Sequence of chain 1.A:
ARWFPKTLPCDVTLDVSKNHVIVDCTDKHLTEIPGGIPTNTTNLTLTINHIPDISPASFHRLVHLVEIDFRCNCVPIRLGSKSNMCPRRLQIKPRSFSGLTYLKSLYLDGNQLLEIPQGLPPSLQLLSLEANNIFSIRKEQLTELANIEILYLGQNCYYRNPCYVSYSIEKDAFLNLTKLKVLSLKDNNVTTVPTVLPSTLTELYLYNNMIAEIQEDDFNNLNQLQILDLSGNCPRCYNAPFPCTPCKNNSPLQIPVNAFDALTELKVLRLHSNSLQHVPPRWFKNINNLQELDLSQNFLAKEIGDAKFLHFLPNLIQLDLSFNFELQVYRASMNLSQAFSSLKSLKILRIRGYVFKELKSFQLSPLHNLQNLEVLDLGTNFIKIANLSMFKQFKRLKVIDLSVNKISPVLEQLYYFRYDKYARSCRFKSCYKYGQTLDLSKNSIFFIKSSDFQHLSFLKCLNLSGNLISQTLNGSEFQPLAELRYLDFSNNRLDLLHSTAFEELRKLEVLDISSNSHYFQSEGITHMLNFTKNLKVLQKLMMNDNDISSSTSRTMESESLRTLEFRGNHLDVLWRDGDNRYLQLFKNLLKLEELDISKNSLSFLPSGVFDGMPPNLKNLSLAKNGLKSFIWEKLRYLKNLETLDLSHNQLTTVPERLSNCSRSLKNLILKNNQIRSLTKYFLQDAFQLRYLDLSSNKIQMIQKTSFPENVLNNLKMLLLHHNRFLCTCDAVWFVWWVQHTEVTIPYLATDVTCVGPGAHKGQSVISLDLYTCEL

Binding-site contacts:
Ligand atom C1 contacts residue PHE386 of chain 1.B at 3.7 Å (hydrophobic).
Ligand atom C7 contacts residue LEU535 of chain 1.A at 3.8 Å (hydrophobic).
Ligand atom C6 contacts residue LEU535 of chain 1.A at 3.9 Å (hydrophobic).
Ligand atom C contacts residue ASP533 of chain 1.A at 3.5 Å.
Ligand atom N contacts residue ASP533 of chain 1.A at 2.6 Å (salt-bridge).
Ligand atom N contacts residue LEU535 of chain 1.A at 3.9 Å.
Ligand atom C6 contacts residue ASP533 of chain 1.A at 3.4 Å.
Ligand atom N3 contacts residue THR564 of chain 1.A at 3.1 Å (h-bond).
Ligand atom C8 contacts residue PHE386 of chain 1.B at 3.6 Å (hydrophobic).
Ligand atom C17 contacts residue GLN332 of chain 1.B at 3.4 Å.
Ligand atom C13 contacts residue GLY562 of chain 1.A at 3.6 Å.
Ligand atom C18 contacts residue GLN332 of chain 1.B at 3.6 Å.
Ligand atom N3 contacts residue ASP533 of chain 1.A at 2.7 Å (salt-bridge).
Ligand atom C contacts residue PHE386 of chain 1.B at 3.3 Å (hydrophobic).
Ligand atom C10 contacts residue THR564 of chain 1.A at 3.4 Å.
Ligand atom C13 contacts residue PHE327 of chain 1.B at 3.9 Å (hydrophobic).
Ligand atom C14 contacts residue VAL359 of chain 1.B at 3.8 Å (hydrophobic).
Ligand atom C5 contacts residue TYR334 of chain 1.B at 3.7 Å (hydrophobic).
Ligand atom C11 contacts residue GLY562 of chain 1.A at 3.4 Å.
Ligand atom C2 contacts residue PHE386 of chain 1.B at 3.6 Å (hydrophobic).
Ligand atom C11 contacts residue PHE329 of chain 1.B at 3.5 Å (hydrophobic).
Ligand atom C12 contacts residue PHE329 of chain 1.B at 3.6 Å (hydrophobic).
Ligand atom C3 contacts residue PHE386 of chain 1.B at 3.9 Å (hydrophobic).
Ligand atom C21 contacts residue GLN332 of chain 1.B at 3.1 Å.
Ligand atom N contacts residue PHE386 of chain 1.B at 3.3 Å.
Ligand atom C2 contacts residue SO41 of chain 1.FA at 3.9 Å.
Ligand atom N1 contacts residue THR564 of chain 1.A at 3.2 Å (h-bond).
Ligand atom C16 contacts residue VAL333 of chain 1.B at 3.4 Å (hydrophobic).
Ligand atom C2 contacts residue THR510 of chain 1.A at 3.5 Å.
Ligand atom C4 contacts residue PHE386 of chain 1.B at 3.9 Å (hydrophobic).
Ligand atom C12 contacts residue PHE386 of chain 1.B at 3.8 Å (hydrophobic).
Ligand atom C7 contacts residue PHE386 of chain 1.B at 3.5 Å (hydrophobic).
Ligand atom C17 contacts residue TYR334 of chain 1.B at 3.7 Å (hydrophobic).
Ligand atom C20 contacts residue GLN332 of chain 1.B at 3.8 Å.
Ligand atom C2 contacts residue ASP533 of chain 1.A at 3.5 Å.
Ligand atom C17 contacts residue VAL333 of chain 1.B at 3.5 Å (hydrophobic).
Ligand atom C contacts residue LEU535 of chain 1.A at 3.8 Å (hydrophobic).
Ligand atom C13 contacts residue PHE329 of chain 1.B at 3.5 Å (hydrophobic).
Ligand atom N3 contacts residue ILE563 of chain 1.A at 3.1 Å.
Ligand atom C6 contacts residue PHE386 of chain 1.B at 3.6 Å (hydrophobic).

The protein below binds the small molecule below.
Small molecule (SMILES): CCCCc1nc2c(N)nc3ccccc3c2n1Cc1ccc(CN)cc1

Sequence of chain 1.B:
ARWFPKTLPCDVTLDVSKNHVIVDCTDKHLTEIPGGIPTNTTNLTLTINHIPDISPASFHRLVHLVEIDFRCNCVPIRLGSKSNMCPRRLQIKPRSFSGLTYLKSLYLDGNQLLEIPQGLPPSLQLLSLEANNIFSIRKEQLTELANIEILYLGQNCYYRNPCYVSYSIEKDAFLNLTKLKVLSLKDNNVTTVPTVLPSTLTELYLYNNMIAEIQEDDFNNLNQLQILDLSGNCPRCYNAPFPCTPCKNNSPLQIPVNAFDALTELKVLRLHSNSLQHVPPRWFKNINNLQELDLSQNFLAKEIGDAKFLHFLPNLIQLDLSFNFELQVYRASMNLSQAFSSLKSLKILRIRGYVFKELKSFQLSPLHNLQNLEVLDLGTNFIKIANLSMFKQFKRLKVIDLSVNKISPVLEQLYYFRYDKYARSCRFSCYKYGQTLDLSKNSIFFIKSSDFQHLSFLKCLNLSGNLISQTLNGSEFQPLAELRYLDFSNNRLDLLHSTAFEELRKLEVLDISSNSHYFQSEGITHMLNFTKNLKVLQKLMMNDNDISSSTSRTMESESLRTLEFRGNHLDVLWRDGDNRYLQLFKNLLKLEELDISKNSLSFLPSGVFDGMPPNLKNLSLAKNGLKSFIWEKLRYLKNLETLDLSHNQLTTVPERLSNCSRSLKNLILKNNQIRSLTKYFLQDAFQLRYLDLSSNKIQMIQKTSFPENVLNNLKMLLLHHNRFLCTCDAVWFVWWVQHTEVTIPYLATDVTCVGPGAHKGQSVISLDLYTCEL